Sequence of chain 1.A:
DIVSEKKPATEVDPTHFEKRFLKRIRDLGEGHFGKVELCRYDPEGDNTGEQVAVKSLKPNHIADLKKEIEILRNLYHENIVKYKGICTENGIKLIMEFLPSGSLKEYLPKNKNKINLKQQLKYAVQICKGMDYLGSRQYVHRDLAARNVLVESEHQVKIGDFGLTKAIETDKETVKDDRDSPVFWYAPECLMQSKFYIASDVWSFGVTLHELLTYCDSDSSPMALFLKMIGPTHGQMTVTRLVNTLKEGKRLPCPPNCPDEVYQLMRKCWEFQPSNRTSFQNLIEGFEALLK

The small molecule below binds the protein below.
Small molecule (SMILES): COc1cc(Nc2nn([C@H]3COCC[C@@H]3C#N)cc2C(N)=O)ccc1Cl

Binding-site contacts:
Ligand atom C16 contacts residue LEU107 of chain 1.A at 3.3 Å (hydrophobic).
Ligand atom N contacts residue ALA54 of chain 1.A at 3.4 Å.
Ligand atom O2 contacts residue GLU114 of chain 1.A at 3.3 Å.
Ligand atom C9 contacts residue LEU158 of chain 1.A at 3.5 Å (hydrophobic).
Ligand atom N contacts residue GLU105 of chain 1.A at 2.9 Å (salt-bridge).
Ligand atom C contacts residue LEU158 of chain 1.A at 3.6 Å (hydrophobic).
Ligand atom C4 contacts residue VAL37 of chain 1.A at 3.7 Å (hydrophobic).
Ligand atom C8 contacts residue ARG155 of chain 1.A at 3.5 Å.
Ligand atom C6 contacts residue ARG155 of chain 1.A at 3.5 Å.
Ligand atom C16 contacts residue PHE106 of chain 1.A at 3.6 Å (hydrophobic).
Ligand atom C13 contacts residue LEU29 of chain 1.A at 3.2 Å (hydrophobic).
Ligand atom N2 contacts residue LEU158 of chain 1.A at 3.5 Å.
Ligand atom C16 contacts residue GLY110 of chain 1.A at 3.4 Å.
Ligand atom N4 contacts residue LEU107 of chain 1.A at 3.7 Å.
Ligand atom C11 contacts residue GLY110 of chain 1.A at 3.7 Å.
Ligand atom O contacts residue LEU107 of chain 1.A at 2.8 Å (h-bond).
Ligand atom C13 contacts residue GLU114 of chain 1.A at 3.3 Å.
Ligand atom C14 contacts residue GLY110 of chain 1.A at 3.7 Å.
Ligand atom O contacts residue PHE106 of chain 1.A at 3.4 Å.
Ligand atom C1 contacts residue ALA54 of chain 1.A at 3.6 Å (hydrophobic).
Ligand atom O1 contacts residue GLY30 of chain 1.A at 3.4 Å.
Ligand atom C15 contacts residue ARG27 of chain 1.A at 3.8 Å.
Ligand atom C2 contacts residue LEU158 of chain 1.A at 3.8 Å (hydrophobic).
Ligand atom N2 contacts residue ASN156 of chain 1.A at 3.6 Å.
Ligand atom N contacts residue LEU158 of chain 1.A at 3.5 Å.
Ligand atom C15 contacts residue PRO108 of chain 1.A at 3.5 Å (hydrophobic).
Ligand atom C15 contacts residue GLY110 of chain 1.A at 3.5 Å.
Ligand atom C8 contacts residue LEU158 of chain 1.A at 3.7 Å (hydrophobic).
Ligand atom C12 contacts residue GLY110 of chain 1.A at 3.8 Å.
Ligand atom CL contacts residue GLU114 of chain 1.A at 3.8 Å.
Ligand atom C7 contacts residue ARG155 of chain 1.A at 3.6 Å.
Ligand atom C1 contacts residue LEU158 of chain 1.A at 3.6 Å (hydrophobic).
Ligand atom N3 contacts residue LEU158 of chain 1.A at 3.7 Å.
Ligand atom N2 contacts residue GLY168 of chain 1.A at 3.2 Å.
Ligand atom C10 contacts residue GLY110 of chain 1.A at 3.5 Å.
Ligand atom C6 contacts residue ASN156 of chain 1.A at 3.4 Å.
Ligand atom N2 contacts residue ASP169 of chain 1.A at 3.7 Å.
Ligand atom O contacts residue GLU105 of chain 1.A at 3.8 Å.
Ligand atom C1 contacts residue GLU105 of chain 1.A at 3.8 Å.
Ligand atom N4 contacts residue LEU29 of chain 1.A at 3.8 Å.